Binding-site contacts:
Ligand atom CG contacts residue ALA9 of chain 1.A at 3.7 Å (hydrophobic).
Ligand atom CA contacts residue GLY8 of chain 1.A at 4.3 Å.
Ligand atom CD contacts residue GLU12 of chain 1.A at 4.1 Å.
Ligand atom CB contacts residue ALA9 of chain 1.A at 4.0 Å (hydrophobic).
Ligand atom CB contacts residue GLY8 of chain 1.A at 3.6 Å.
Ligand atom CA contacts residue GLU12 of chain 1.A at 3.6 Å.
Ligand atom CG contacts residue GLY8 of chain 1.A at 3.8 Å.
Ligand atom N contacts residue GLU12 of chain 1.A at 3.3 Å (salt-bridge).

The protein below binds the small molecule below.
Small molecule (SMILES): O=C(O)[C@@H]1CCCN1

Sequence of chain 1.A:
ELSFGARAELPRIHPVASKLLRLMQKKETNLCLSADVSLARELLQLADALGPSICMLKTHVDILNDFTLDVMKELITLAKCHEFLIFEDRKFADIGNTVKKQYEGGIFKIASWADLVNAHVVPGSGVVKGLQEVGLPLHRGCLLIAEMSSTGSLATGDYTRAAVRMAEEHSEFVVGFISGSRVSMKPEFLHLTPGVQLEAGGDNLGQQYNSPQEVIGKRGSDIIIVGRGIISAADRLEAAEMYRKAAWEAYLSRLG